Binding-site contacts:
Ligand atom C8 contacts residue ILE1119 of chain 1.C at 3.8 Å (hydrophobic).
Ligand atom C8 contacts residue GLY1120 of chain 1.C at 3.7 Å.
Ligand atom C2 contacts residue ASN698 of chain 1.C at 2.5 Å.
Ligand atom O5 contacts residue ASP785 of chain 1.A at 4.4 Å.
Ligand atom O7 contacts residue ASN698 of chain 1.C at 3.2 Å (h-bond).
Ligand atom N2 contacts residue ASN698 of chain 1.C at 2.9 Å (h-bond).
Ligand atom C5 contacts residue ASN698 of chain 1.C at 3.7 Å.
Ligand atom O5 contacts residue ASN698 of chain 1.C at 2.4 Å (h-bond).
Ligand atom C4 contacts residue ASN698 of chain 1.C at 4.2 Å.
Ligand atom C1 contacts residue ASN698 of chain 1.C at 1.4 Å.
Ligand atom C3 contacts residue ASN698 of chain 1.C at 3.8 Å.
Ligand atom C8 contacts residue ASN698 of chain 1.C at 4.4 Å.
Ligand atom C7 contacts residue ASN698 of chain 1.C at 3.2 Å.

A protein and the small-molecule ligand that binds it are described below.
Small molecule (SMILES): CC(=O)N[C@@H]1[C@@H](O)[C@H](O)[C@@H](CO)O[C@H]1O

Sequence of chain 1.A:
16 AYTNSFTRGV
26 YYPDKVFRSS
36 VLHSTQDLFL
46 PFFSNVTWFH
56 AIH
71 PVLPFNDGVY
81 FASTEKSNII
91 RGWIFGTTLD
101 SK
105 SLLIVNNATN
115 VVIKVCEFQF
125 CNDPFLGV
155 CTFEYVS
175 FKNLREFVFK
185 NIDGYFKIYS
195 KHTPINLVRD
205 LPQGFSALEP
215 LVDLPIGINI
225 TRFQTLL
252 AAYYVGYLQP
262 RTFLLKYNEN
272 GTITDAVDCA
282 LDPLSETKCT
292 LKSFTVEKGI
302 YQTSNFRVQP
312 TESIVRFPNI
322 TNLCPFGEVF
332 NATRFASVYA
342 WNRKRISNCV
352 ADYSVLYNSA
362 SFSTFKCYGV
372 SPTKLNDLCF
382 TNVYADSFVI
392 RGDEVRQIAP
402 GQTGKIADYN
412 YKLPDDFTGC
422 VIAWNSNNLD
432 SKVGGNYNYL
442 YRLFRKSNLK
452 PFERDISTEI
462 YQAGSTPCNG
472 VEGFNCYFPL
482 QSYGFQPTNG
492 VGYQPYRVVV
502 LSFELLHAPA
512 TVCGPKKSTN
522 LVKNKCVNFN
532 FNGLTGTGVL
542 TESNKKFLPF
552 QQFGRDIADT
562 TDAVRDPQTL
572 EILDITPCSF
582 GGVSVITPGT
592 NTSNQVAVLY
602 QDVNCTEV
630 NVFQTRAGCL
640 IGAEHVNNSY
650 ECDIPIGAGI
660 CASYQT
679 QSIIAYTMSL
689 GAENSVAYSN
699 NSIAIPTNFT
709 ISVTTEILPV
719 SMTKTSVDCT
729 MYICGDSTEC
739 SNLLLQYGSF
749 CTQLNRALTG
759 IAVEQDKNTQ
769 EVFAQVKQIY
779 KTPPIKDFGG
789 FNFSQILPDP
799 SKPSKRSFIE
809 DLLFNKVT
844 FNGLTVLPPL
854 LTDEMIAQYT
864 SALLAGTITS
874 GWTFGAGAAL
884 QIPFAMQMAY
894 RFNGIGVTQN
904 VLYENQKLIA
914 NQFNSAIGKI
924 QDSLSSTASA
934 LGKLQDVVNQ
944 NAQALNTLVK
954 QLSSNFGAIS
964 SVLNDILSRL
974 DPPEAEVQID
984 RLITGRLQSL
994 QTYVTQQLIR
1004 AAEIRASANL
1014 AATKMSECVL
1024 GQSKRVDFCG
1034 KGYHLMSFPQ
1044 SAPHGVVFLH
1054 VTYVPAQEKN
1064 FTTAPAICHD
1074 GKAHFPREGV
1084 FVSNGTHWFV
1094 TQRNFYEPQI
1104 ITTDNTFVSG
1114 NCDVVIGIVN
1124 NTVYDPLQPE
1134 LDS

Sequence of chain 1.C:
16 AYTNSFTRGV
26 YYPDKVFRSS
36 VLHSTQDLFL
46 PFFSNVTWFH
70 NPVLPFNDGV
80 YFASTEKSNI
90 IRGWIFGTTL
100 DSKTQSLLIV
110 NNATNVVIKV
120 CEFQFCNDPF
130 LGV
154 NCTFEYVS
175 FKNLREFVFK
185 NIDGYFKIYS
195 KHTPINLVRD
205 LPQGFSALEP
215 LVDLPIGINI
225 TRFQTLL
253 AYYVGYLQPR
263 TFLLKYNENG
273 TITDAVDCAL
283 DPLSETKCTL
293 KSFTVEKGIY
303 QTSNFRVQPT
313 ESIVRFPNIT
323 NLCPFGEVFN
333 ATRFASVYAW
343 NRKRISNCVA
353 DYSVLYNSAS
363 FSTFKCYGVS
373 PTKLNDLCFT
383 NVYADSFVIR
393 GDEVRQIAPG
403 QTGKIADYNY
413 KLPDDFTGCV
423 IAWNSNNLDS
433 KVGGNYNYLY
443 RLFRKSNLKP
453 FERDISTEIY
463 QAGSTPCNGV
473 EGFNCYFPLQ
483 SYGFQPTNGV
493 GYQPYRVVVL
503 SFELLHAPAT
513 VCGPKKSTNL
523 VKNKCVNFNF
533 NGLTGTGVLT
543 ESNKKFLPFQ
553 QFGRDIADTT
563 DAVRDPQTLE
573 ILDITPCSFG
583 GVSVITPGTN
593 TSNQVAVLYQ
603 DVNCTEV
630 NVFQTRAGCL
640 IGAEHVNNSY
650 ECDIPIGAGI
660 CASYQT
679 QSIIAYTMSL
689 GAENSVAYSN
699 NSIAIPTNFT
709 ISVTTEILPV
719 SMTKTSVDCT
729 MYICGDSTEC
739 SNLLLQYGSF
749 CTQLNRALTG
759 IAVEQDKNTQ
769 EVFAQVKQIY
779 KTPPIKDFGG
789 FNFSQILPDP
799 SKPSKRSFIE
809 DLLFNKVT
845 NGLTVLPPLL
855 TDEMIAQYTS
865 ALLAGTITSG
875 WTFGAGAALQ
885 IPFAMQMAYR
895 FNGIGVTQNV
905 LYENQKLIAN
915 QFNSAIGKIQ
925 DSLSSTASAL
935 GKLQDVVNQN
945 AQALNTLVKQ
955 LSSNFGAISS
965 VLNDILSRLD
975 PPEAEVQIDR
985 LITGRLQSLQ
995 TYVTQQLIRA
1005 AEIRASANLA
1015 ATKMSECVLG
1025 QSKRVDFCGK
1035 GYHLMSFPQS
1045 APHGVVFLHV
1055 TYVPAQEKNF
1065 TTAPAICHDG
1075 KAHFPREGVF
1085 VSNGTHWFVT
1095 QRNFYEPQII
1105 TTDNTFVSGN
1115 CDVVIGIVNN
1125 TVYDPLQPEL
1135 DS